The small molecule below binds the protein below.
Small molecule (SMILES): NS(=O)(=O)c1cc2c(cc1Cl)N[C@H]([C@H]1C[C@H]3C=C[C@@H]1C3)NS2(=O)=O

Binding-site contacts:
Ligand atom O2 contacts residue PRO515 of chain 1.A at 3.6 Å.
Ligand atom C6 contacts residue SER775 of chain 1.A at 3.8 Å.
Ligand atom C4 contacts residue GLY752 of chain 1.D at 3.4 Å.
Ligand atom S1 contacts residue PRO515 of chain 1.A at 3.6 Å.
Ligand atom O2 contacts residue MET517 of chain 1.A at 3.5 Å.
Ligand atom C10 contacts residue SER775 of chain 1.A at 3.8 Å.
Ligand atom C4 contacts residue ILE502 of chain 1.D at 3.6 Å (hydrophobic).
Ligand atom N2 contacts residue PRO515 of chain 1.A at 3.4 Å (h-bond).
Ligand atom C1 contacts residue PRO515 of chain 1.A at 3.3 Å (hydrophobic).
Ligand atom CL contacts residue ASP781 of chain 1.A at 2.9 Å.
Ligand atom C11 contacts residue MET517 of chain 1.A at 3.6 Å (hydrophobic).
Ligand atom C10 contacts residue PRO515 of chain 1.A at 3.9 Å (hydrophobic).
Ligand atom C11 contacts residue SER750 of chain 1.D at 3.7 Å.
Ligand atom C8 contacts residue PRO515 of chain 1.A at 3.3 Å (hydrophobic).
Ligand atom O3 contacts residue MET517 of chain 1.A at 3.6 Å.
Ligand atom O1 contacts residue SER750 of chain 1.D at 3.6 Å (h-bond).
Ligand atom C5 contacts residue ILE502 of chain 1.D at 3.8 Å (hydrophobic).
Ligand atom N2 contacts residue SER750 of chain 1.D at 3.8 Å.
Ligand atom C3 contacts residue GLY752 of chain 1.D at 3.5 Å.
Ligand atom C11 contacts residue SER518 of chain 1.A at 3.3 Å.
Ligand atom CL contacts residue LEU780 of chain 1.A at 3.4 Å.
Ligand atom N2 contacts residue SER775 of chain 1.A at 3.1 Å (h-bond).
Ligand atom C12 contacts residue MET517 of chain 1.A at 3.9 Å (hydrophobic).
Ligand atom C5 contacts residue LEU772 of chain 1.A at 3.7 Å (hydrophobic).
Ligand atom C2 contacts residue PRO515 of chain 1.A at 3.9 Å (hydrophobic).
Ligand atom O3 contacts residue SER518 of chain 1.A at 2.9 Å (h-bond).
Ligand atom O2 contacts residue SER518 of chain 1.A at 3.3 Å (h-bond).
Ligand atom O4 contacts residue LYS784 of chain 1.A at 3.1 Å.
Ligand atom C7 contacts residue LYS514 of chain 1.A at 3.7 Å.
Ligand atom O1 contacts residue SER518 of chain 1.D at 3.5 Å (h-bond).
Ligand atom C3 contacts residue PRO515 of chain 1.D at 3.6 Å (hydrophobic).
Ligand atom C12 contacts residue PHE516 of chain 1.A at 3.7 Å (hydrophobic).
Ligand atom C13 contacts residue PHE516 of chain 1.A at 3.5 Å (hydrophobic).
Ligand atom N1 contacts residue PRO515 of chain 1.A at 2.7 Å (h-bond).
Ligand atom C7 contacts residue ILE502 of chain 1.D at 3.8 Å (hydrophobic).
Ligand atom C14 contacts residue SER775 of chain 1.A at 3.5 Å.
Ligand atom C10 contacts residue SER750 of chain 1.D at 3.9 Å.
Ligand atom C7 contacts residue LEU772 of chain 1.A at 3.7 Å (hydrophobic).
Ligand atom O1 contacts residue LYS751 of chain 1.D at 3.6 Å (salt-bridge).
Ligand atom C14 contacts residue PHE516 of chain 1.A at 3.7 Å (hydrophobic).

Sequence of chain 1.A:
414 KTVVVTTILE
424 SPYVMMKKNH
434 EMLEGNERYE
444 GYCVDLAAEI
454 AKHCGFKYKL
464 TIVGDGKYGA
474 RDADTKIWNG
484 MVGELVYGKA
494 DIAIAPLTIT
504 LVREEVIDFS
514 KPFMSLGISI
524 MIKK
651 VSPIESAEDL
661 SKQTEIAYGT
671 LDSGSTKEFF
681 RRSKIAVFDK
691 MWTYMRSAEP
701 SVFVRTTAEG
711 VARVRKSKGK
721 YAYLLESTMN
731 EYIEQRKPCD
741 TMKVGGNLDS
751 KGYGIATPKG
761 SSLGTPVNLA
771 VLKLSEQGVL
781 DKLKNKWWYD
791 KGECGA

Sequence of chain 1.D:
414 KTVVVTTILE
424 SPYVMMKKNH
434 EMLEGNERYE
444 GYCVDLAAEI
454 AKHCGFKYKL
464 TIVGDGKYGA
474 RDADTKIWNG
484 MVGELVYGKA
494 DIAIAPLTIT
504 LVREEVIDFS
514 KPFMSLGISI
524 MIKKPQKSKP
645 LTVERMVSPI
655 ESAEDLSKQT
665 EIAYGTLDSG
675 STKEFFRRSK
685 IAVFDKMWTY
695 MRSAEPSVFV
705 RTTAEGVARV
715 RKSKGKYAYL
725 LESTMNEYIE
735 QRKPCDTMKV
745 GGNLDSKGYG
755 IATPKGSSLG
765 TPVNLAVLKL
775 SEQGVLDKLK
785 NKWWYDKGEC